Binding-site contacts:
Ligand atom CB contacts residue ASP28 of chain 1.A at 3.8 Å.
Ligand atom CA contacts residue ASP28 of chain 1.A at 3.9 Å.
Ligand atom CD1 contacts residue ARG20 of chain 1.A at 3.6 Å.
Ligand atom CG2 contacts residue ASN6 of chain 1.A at 3.4 Å.
Ligand atom CG1 contacts residue ILE8 of chain 1.A at 3.3 Å (hydrophobic).
Ligand atom O contacts residue VAL7 of chain 1.A at 3.4 Å.
Ligand atom O contacts residue ILE8 of chain 1.A at 2.9 Å (h-bond).
Ligand atom CA contacts residue ASN6 of chain 1.A at 3.8 Å.
Ligand atom CB contacts residue ASP10 of chain 1.A at 3.6 Å.
Ligand atom C contacts residue ASN6 of chain 1.A at 3.5 Å.
Ligand atom N contacts residue ASP30 of chain 1.A at 2.7 Å (salt-bridge).
Ligand atom CG1 contacts residue ASP28 of chain 1.A at 3.5 Å.
Ligand atom CG2 contacts residue ILE8 of chain 1.A at 3.8 Å (hydrophobic).
Ligand atom CZ contacts residue ASP10 of chain 1.A at 4.0 Å.
Ligand atom NH2 contacts residue ASN13 of chain 1.A at 2.7 Å (h-bond).
Ligand atom NH1 contacts residue ILE8 of chain 1.A at 3.7 Å.
Ligand atom N contacts residue ASP10 of chain 1.A at 2.9 Å (salt-bridge).
Ligand atom N contacts residue ASP28 of chain 1.A at 3.7 Å.
Ligand atom CG2 contacts residue ASN6 of chain 1.A at 3.8 Å.
Ligand atom CA contacts residue ASP30 of chain 1.A at 3.3 Å.
Ligand atom NH1 contacts residue CYS9 of chain 1.A at 3.9 Å.
Ligand atom C contacts residue ASP28 of chain 1.A at 3.6 Å.
Ligand atom CZ contacts residue ILE8 of chain 1.A at 3.7 Å (hydrophobic).
Ligand atom CA contacts residue ASP28 of chain 1.A at 3.2 Å.
Ligand atom C contacts residue ASP30 of chain 1.A at 3.6 Å.
Ligand atom CZ contacts residue ASN13 of chain 1.A at 3.3 Å.
Ligand atom O contacts residue ASP30 of chain 1.A at 3.9 Å.
Ligand atom CA contacts residue ASN6 of chain 1.A at 3.3 Å.
Ligand atom CA contacts residue ASP10 of chain 1.A at 3.8 Å.
Ligand atom O contacts residue ASN6 of chain 1.A at 3.3 Å (h-bond).
Ligand atom O contacts residue ASN6 of chain 1.A at 3.6 Å.
Ligand atom NH1 contacts residue ASN13 of chain 1.A at 2.9 Å (h-bond).
Ligand atom N contacts residue ASN6 of chain 1.A at 2.8 Å (h-bond).
Ligand atom NH2 contacts residue ILE8 of chain 1.A at 3.7 Å.
Ligand atom CG contacts residue ASP10 of chain 1.A at 3.5 Å.
Ligand atom N contacts residue ILE8 of chain 1.A at 2.9 Å (h-bond).
Ligand atom N contacts residue ASP28 of chain 1.A at 2.9 Å (salt-bridge).
Ligand atom NH1 contacts residue ASP10 of chain 1.A at 3.0 Å (salt-bridge).
Ligand atom CB contacts residue ASP28 of chain 1.A at 3.4 Å.
Ligand atom CD contacts residue ASP10 of chain 1.A at 3.5 Å.

Sequence of chain 1.A:
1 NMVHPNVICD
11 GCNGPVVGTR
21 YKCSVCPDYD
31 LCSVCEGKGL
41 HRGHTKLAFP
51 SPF

This protein binds this small molecule.
Small molecule (SMILES): CC[C@H](C)[C@H](NC(=O)[C@@H](N)CCCN=C(N)N)C(=O)N[C@H](C(=O)N1CCC[C@H]1CO)C(C)C